Sequence of chain 1.A:
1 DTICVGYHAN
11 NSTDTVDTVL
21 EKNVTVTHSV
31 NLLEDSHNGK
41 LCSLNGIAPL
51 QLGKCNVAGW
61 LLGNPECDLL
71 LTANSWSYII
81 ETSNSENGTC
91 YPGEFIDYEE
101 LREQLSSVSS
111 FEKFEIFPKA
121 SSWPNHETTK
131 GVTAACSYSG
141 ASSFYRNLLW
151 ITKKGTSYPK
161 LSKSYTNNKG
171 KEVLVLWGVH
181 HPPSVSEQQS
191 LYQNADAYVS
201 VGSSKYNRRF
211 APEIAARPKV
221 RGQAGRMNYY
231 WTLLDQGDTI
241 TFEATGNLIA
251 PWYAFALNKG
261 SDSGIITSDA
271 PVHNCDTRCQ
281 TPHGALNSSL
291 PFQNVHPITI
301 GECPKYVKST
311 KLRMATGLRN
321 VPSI

A protein and the small-molecule ligand that binds it are described below.
Small molecule (SMILES): CC(=O)N[C@H]1[C@H](O[C@H]2[C@H](O)[C@@H](NC(C)=O)CO[C@@H]2CO)O[C@H](CO)[C@@H](O[C@@H]2O[C@H](CO[C@H]3O[C@H](CO)[C@@H](O)[C@H](O)[C@@H]3O)[C@@H](O)[C@H](O[C@H]3O[C@H](CO)[C@@H](O)[C@H](O)[C@@H]3O)[C@@H]2O)[C@@H]1O

Binding-site contacts:
Ligand atom C7 contacts residue ASN87 of chain 1.A at 4.0 Å.
Ligand atom C1 contacts residue ASN87 of chain 1.A at 1.4 Å.
Ligand atom O5 contacts residue GLU86 of chain 1.A at 4.5 Å.
Ligand atom C7 contacts residue ARG221 of chain 1.A at 3.5 Å.
Ligand atom C5 contacts residue ARG221 of chain 1.A at 4.4 Å.
Ligand atom C3 contacts residue ASN87 of chain 1.A at 3.8 Å.
Ligand atom C8 contacts residue ARG221 of chain 1.A at 4.2 Å.
Ligand atom O3 contacts residue ARG221 of chain 1.A at 3.6 Å.
Ligand atom O6 contacts residue GLU86 of chain 1.A at 3.7 Å.
Ligand atom N2 contacts residue GLU66 of chain 1.A at 2.8 Å (salt-bridge).
Ligand atom C5 contacts residue ASN87 of chain 1.A at 3.6 Å.
Ligand atom C4 contacts residue ASN87 of chain 1.A at 4.2 Å.
Ligand atom C8 contacts residue ASN64 of chain 1.A at 3.5 Å.
Ligand atom O5 contacts residue ASN87 of chain 1.A at 2.4 Å (h-bond).
Ligand atom C6 contacts residue GLU86 of chain 1.A at 4.2 Å.
Ligand atom O7 contacts residue ARG221 of chain 1.A at 2.5 Å (salt-bridge).
Ligand atom C8 contacts residue GLU66 of chain 1.A at 4.0 Å.
Ligand atom C2 contacts residue GLU66 of chain 1.A at 3.5 Å.
Ligand atom C3 contacts residue GLU66 of chain 1.A at 3.9 Å.
Ligand atom C6 contacts residue ARG221 of chain 1.A at 4.0 Å.
Ligand atom C1 contacts residue GLU66 of chain 1.A at 3.5 Å.
Ligand atom O5 contacts residue ARG221 of chain 1.A at 4.3 Å.
Ligand atom C2 contacts residue ASN87 of chain 1.A at 2.4 Å.
Ligand atom O7 contacts residue ALA135 of chain 1.A at 4.4 Å.
Ligand atom C7 contacts residue GLU66 of chain 1.A at 3.7 Å.
Ligand atom C8 contacts residue CYS90 of chain 1.A at 3.9 Å (hydrophobic).
Ligand atom N2 contacts residue ASN87 of chain 1.A at 2.8 Å (h-bond).